Binding-site contacts:
Ligand atom CG contacts residue MET234 of chain 4.A at 3.9 Å (hydrophobic).
Ligand atom CA contacts residue ASP238 of chain 5.A at 4.0 Å.
Ligand atom NE2 contacts residue LEU295 of chain 5.A at 3.4 Å.
Ligand atom ND1 contacts residue THR258 of chain 4.A at 3.8 Å.
Ligand atom CE1 contacts residue ALA293 of chain 5.A at 3.8 Å (hydrophobic).
Ligand atom CG contacts residue ASP238 of chain 5.A at 3.6 Å.
Ligand atom N contacts residue ASP238 of chain 5.A at 3.0 Å (salt-bridge).
Ligand atom C contacts residue GLY253 of chain 4.A at 3.9 Å.
Ligand atom CA contacts residue ARG271 of chain 4.A at 3.5 Å.
Ligand atom CB contacts residue ARG271 of chain 4.A at 3.7 Å.
Ligand atom C contacts residue GLU255 of chain 4.A at 4.0 Å.
Ligand atom NE2 contacts residue ALA293 of chain 5.A at 2.9 Å (h-bond).
Ligand atom N contacts residue PRO257 of chain 4.A at 3.9 Å.
Ligand atom N contacts residue SER256 of chain 4.A at 2.8 Å (h-bond).
Ligand atom O contacts residue GLY253 of chain 4.A at 3.2 Å.
Ligand atom CA contacts residue PRO257 of chain 4.A at 4.1 Å (hydrophobic).
Ligand atom O contacts residue ALA272 of chain 4.A at 3.9 Å.
Ligand atom N contacts residue THR258 of chain 4.A at 2.9 Å (h-bond).
Ligand atom N contacts residue LEU262 of chain 5.A at 3.6 Å.
Ligand atom CB contacts residue THR258 of chain 4.A at 3.8 Å.
Ligand atom CD2 contacts residue ALA293 of chain 5.A at 3.8 Å (hydrophobic).
Ligand atom O contacts residue LEU254 of chain 4.A at 2.9 Å (h-bond).
Ligand atom CD2 contacts residue ASP238 of chain 5.A at 3.8 Å.
Ligand atom CD2 contacts residue LEU295 of chain 5.A at 3.7 Å (hydrophobic).
Ligand atom N contacts residue ARG271 of chain 4.A at 4.1 Å.
Ligand atom CE1 contacts residue ASP238 of chain 5.A at 3.3 Å.
Ligand atom CA contacts residue ALA272 of chain 4.A at 3.9 Å (hydrophobic).
Ligand atom NE2 contacts residue ASP238 of chain 5.A at 3.6 Å (salt-bridge).
Ligand atom CE1 contacts residue TYR237 of chain 5.A at 3.6 Å (hydrophobic).
Ligand atom NE2 contacts residue TYR237 of chain 5.A at 3.9 Å.
Ligand atom CA contacts residue THR258 of chain 4.A at 3.7 Å.
Ligand atom CA contacts residue SER256 of chain 4.A at 3.4 Å.
Ligand atom C contacts residue SER256 of chain 4.A at 3.5 Å.
Ligand atom ND1 contacts residue ASP238 of chain 5.A at 3.3 Å (salt-bridge).
Ligand atom CB contacts residue ALA272 of chain 4.A at 3.9 Å (hydrophobic).
Ligand atom CE1 contacts residue ASP236 of chain 5.A at 3.8 Å.
Ligand atom C contacts residue ASP238 of chain 5.A at 3.6 Å.
Ligand atom CB contacts residue LEU273 of chain 4.A at 4.1 Å (hydrophobic).
Ligand atom O contacts residue LEU273 of chain 4.A at 3.2 Å (h-bond).
Ligand atom C contacts residue LEU254 of chain 4.A at 3.5 Å (hydrophobic).

Sequence of chain 5.A:
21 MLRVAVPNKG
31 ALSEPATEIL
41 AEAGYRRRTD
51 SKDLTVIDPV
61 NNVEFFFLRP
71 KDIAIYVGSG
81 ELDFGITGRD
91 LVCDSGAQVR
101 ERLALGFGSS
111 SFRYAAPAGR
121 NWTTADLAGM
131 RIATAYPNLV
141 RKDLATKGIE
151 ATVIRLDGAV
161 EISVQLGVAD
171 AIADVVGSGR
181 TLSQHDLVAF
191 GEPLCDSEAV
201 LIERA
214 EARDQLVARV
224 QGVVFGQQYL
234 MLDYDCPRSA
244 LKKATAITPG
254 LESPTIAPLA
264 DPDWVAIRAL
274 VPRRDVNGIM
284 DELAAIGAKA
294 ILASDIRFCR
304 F

This small molecule binds to this protein.
Small molecule (SMILES): N[C@@H](Cc1c[nH]c[nH+]1)C(=O)O

Sequence of chain 4.A:
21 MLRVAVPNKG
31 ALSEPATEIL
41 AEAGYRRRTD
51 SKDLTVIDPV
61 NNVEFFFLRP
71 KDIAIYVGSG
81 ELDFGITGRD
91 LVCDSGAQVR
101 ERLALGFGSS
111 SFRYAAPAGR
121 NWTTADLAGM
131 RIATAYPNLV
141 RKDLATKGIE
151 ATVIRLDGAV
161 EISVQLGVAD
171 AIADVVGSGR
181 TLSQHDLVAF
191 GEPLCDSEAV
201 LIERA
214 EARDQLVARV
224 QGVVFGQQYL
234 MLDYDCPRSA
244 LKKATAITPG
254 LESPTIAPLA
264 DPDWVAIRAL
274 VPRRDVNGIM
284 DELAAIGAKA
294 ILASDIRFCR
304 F